Binding-site contacts:
Ligand atom O6 contacts residue GLN53 of chain 1.C at 2.7 Å (h-bond).
Ligand atom O5 contacts residue TYR36 of chain 1.C at 3.6 Å.
Ligand atom O5 contacts residue PHB1 of chain 1.T at 2.3 Å (h-bond).
Ligand atom O3 contacts residue TYR36 of chain 1.C at 3.5 Å (h-bond).
Ligand atom O2 contacts residue PHB1 of chain 1.T at 2.9 Å (h-bond).
Ligand atom C2 contacts residue PHB1 of chain 1.T at 2.4 Å.
Ligand atom C4 contacts residue TYR36 of chain 1.C at 4.0 Å (hydrophobic).
Ligand atom C4 contacts residue THR104 of chain 1.C at 3.3 Å.
Ligand atom C6 contacts residue VAL101 of chain 1.C at 3.8 Å (hydrophobic).
Ligand atom C3 contacts residue PHB1 of chain 1.T at 3.7 Å.
Ligand atom C5 contacts residue PHB1 of chain 1.T at 3.6 Å.
Ligand atom C5 contacts residue GLN53 of chain 1.C at 4.0 Å.
Ligand atom C3 contacts residue THR104 of chain 1.C at 4.0 Å.
Ligand atom C1 contacts residue TYR36 of chain 1.C at 4.0 Å (hydrophobic).
Ligand atom C3 contacts residue TYR36 of chain 1.C at 3.8 Å (hydrophobic).
Ligand atom C2 contacts residue CA1 of chain 1.N at 3.9 Å.
Ligand atom C1 contacts residue PHB1 of chain 1.T at 1.4 Å.
Ligand atom O4 contacts residue ASP100 of chain 1.C at 2.6 Å (salt-bridge).
Ligand atom C5 contacts residue HIS50 of chain 1.C at 4.1 Å.
Ligand atom C6 contacts residue CYS62 of chain 1.C at 4.2 Å (hydrophobic).
Ligand atom O3 contacts residue THR104 of chain 1.C at 3.3 Å (h-bond).
Ligand atom C6 contacts residue GLN53 of chain 1.C at 3.7 Å.
Ligand atom C3 contacts residue ASN107 of chain 1.C at 4.0 Å.
Ligand atom C2 contacts residue ASN107 of chain 1.C at 3.8 Å.
Ligand atom O4 contacts residue TYR36 of chain 1.C at 3.1 Å (h-bond).
Ligand atom O5 contacts residue HIS50 of chain 1.C at 3.5 Å (h-bond).
Ligand atom O6 contacts residue HIS50 of chain 1.C at 2.7 Å (h-bond).
Ligand atom C6 contacts residue HIS50 of chain 1.C at 3.6 Å.
Ligand atom O3 contacts residue CA1 of chain 1.N at 2.5 Å.
Ligand atom O4 contacts residue CA1 of chain 1.N at 2.6 Å.
Ligand atom C4 contacts residue ASP100 of chain 1.C at 3.6 Å.
Ligand atom O4 contacts residue THR104 of chain 1.C at 3.4 Å (h-bond).
Ligand atom C4 contacts residue CA1 of chain 1.N at 3.4 Å.
Ligand atom C2 contacts residue TYR36 of chain 1.C at 3.4 Å (hydrophobic).
Ligand atom O2 contacts residue TYR36 of chain 1.C at 4.1 Å.
Ligand atom C3 contacts residue CA1 of chain 1.N at 3.3 Å.
Ligand atom O3 contacts residue ASN107 of chain 1.C at 3.0 Å (h-bond).
Ligand atom C5 contacts residue ASP100 of chain 1.C at 4.2 Å.
Ligand atom O2 contacts residue ASN107 of chain 1.C at 3.1 Å (h-bond).
Ligand atom C6 contacts residue ASP100 of chain 1.C at 3.5 Å.

This small molecule binds to this protein.
Small molecule (SMILES): OC[C@H]1O[C@@H](O)[C@H](O)[C@@H](O)[C@H]1O

Sequence of chain 1.C:
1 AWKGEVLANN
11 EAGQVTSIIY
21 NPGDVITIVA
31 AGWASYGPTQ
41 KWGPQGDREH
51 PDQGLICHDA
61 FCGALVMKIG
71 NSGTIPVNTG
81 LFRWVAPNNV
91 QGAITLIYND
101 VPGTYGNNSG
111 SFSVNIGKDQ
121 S